Binding-site contacts:
Ligand atom C7 contacts residue VAL87 of chain 1.L at 4.1 Å (hydrophobic).
Ligand atom C3 contacts residue GLN89 of chain 1.L at 4.1 Å.
Ligand atom C2 contacts residue ASN77 of chain 1.L at 2.3 Å.
Ligand atom C8 contacts residue GLN89 of chain 1.L at 3.3 Å.
Ligand atom C8 contacts residue ASN77 of chain 1.L at 4.4 Å.
Ligand atom C5 contacts residue ASN80 of chain 1.L at 3.9 Å.
Ligand atom N2 contacts residue ASN77 of chain 1.L at 2.8 Å (h-bond).
Ligand atom O7 contacts residue ASN77 of chain 1.L at 3.3 Å (h-bond).
Ligand atom O6 contacts residue LEU84 of chain 1.L at 4.0 Å.
Ligand atom O7 contacts residue ALA86 of chain 1.L at 3.5 Å.
Ligand atom C7 contacts residue GLN89 of chain 1.L at 3.0 Å.
Ligand atom C6 contacts residue ASN80 of chain 1.L at 4.4 Å.
Ligand atom O5 contacts residue ASN80 of chain 1.L at 3.3 Å (h-bond).
Ligand atom C1 contacts residue ASN80 of chain 1.L at 3.5 Å.
Ligand atom O5 contacts residue LEU84 of chain 1.L at 4.3 Å.
Ligand atom C3 contacts residue ASN77 of chain 1.L at 3.7 Å.
Ligand atom O7 contacts residue VAL87 of chain 1.L at 3.0 Å (h-bond).
Ligand atom C7 contacts residue ALA86 of chain 1.L at 4.3 Å (hydrophobic).
Ligand atom C4 contacts residue ASN77 of chain 1.L at 4.2 Å.
Ligand atom C5 contacts residue ASN77 of chain 1.L at 3.7 Å.
Ligand atom C8 contacts residue ALA86 of chain 1.L at 4.0 Å (hydrophobic).
Ligand atom C1 contacts residue ASN77 of chain 1.L at 1.4 Å.
Ligand atom C7 contacts residue ASN77 of chain 1.L at 3.3 Å.
Ligand atom O7 contacts residue GLN89 of chain 1.L at 3.1 Å (h-bond).
Ligand atom O5 contacts residue ASN77 of chain 1.L at 2.4 Å (h-bond).
Ligand atom N2 contacts residue GLN89 of chain 1.L at 3.5 Å (h-bond).
Ligand atom O3 contacts residue GLN89 of chain 1.L at 3.0 Å (h-bond).
Ligand atom C8 contacts residue VAL87 of chain 1.L at 4.4 Å (hydrophobic).
Ligand atom C2 contacts residue GLN89 of chain 1.L at 4.1 Å.

A protein and the small-molecule ligand that binds it are described below.
Small molecule (SMILES): CC(=O)N[C@@H]1[C@@H](O)[C@H](O)[C@@H](CO)O[C@H]1O

Sequence of chain 1.L:
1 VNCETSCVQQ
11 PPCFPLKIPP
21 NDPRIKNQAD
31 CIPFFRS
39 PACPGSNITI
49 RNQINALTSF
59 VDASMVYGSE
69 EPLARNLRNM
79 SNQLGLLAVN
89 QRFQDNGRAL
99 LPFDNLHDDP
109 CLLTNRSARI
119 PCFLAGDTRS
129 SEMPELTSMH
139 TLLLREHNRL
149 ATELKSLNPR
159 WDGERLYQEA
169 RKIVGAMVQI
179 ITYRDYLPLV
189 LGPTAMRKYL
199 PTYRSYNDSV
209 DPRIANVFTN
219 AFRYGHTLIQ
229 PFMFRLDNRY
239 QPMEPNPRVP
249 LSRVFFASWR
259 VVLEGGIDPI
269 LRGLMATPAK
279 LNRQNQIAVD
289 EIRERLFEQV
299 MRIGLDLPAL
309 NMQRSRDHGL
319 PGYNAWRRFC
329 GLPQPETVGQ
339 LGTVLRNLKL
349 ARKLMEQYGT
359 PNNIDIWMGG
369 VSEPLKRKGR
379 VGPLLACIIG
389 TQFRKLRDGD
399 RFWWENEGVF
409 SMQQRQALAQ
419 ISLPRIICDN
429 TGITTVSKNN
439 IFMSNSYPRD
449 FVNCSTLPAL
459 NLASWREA